Binding-site contacts:
Ligand atom C4 contacts residue ASP295 of chain 3.A at 3.8 Å.
Ligand atom O4 contacts residue ASP295 of chain 3.A at 3.2 Å (salt-bridge).
Ligand atom C5 contacts residue ARG334 of chain 2.A at 3.9 Å.
Ligand atom C1 contacts residue ARG334 of chain 2.A at 3.6 Å.
Ligand atom C2 contacts residue ALA371 of chain 2.A at 4.5 Å (hydrophobic).
Ligand atom C4 contacts residue ARG368 of chain 2.A at 4.3 Å.
Ligand atom O4 contacts residue ARG368 of chain 2.A at 3.4 Å.
Ligand atom O5 contacts residue ARG334 of chain 2.A at 3.6 Å.
Ligand atom C5 contacts residue ARG368 of chain 2.A at 4.0 Å.
Ligand atom C2 contacts residue GLY369 of chain 2.A at 4.2 Å.
Ligand atom O2 contacts residue ALA371 of chain 2.A at 3.5 Å.
Ligand atom O5 contacts residue ALA332 of chain 2.A at 4.0 Å.
Ligand atom C1 contacts residue ALA371 of chain 2.A at 4.3 Å (hydrophobic).
Ligand atom O1 contacts residue ARG334 of chain 2.A at 4.0 Å.
Ligand atom O1 contacts residue ALA332 of chain 2.A at 2.7 Å (h-bond).
Ligand atom O5 contacts residue GLY369 of chain 2.A at 3.9 Å.
Ligand atom C1 contacts residue ALA332 of chain 2.A at 3.4 Å (hydrophobic).
Ligand atom O3 contacts residue ASP295 of chain 3.A at 2.5 Å (salt-bridge).
Ligand atom C3 contacts residue ASP295 of chain 3.A at 3.1 Å.
Ligand atom O4 contacts residue GLY369 of chain 2.A at 3.1 Å (h-bond).
Ligand atom C3 contacts residue GLY369 of chain 2.A at 3.8 Å.
Ligand atom C5 contacts residue GLY369 of chain 2.A at 3.4 Å.
Ligand atom O3 contacts residue ASP297 of chain 3.A at 4.2 Å.
Ligand atom O1 contacts residue ALA371 of chain 2.A at 4.2 Å.
Ligand atom C1 contacts residue GLY369 of chain 2.A at 3.5 Å.
Ligand atom O4 contacts residue ALA367 of chain 2.A at 4.2 Å.
Ligand atom C4 contacts residue GLY369 of chain 2.A at 3.8 Å.

Sequence of chain 2.A:
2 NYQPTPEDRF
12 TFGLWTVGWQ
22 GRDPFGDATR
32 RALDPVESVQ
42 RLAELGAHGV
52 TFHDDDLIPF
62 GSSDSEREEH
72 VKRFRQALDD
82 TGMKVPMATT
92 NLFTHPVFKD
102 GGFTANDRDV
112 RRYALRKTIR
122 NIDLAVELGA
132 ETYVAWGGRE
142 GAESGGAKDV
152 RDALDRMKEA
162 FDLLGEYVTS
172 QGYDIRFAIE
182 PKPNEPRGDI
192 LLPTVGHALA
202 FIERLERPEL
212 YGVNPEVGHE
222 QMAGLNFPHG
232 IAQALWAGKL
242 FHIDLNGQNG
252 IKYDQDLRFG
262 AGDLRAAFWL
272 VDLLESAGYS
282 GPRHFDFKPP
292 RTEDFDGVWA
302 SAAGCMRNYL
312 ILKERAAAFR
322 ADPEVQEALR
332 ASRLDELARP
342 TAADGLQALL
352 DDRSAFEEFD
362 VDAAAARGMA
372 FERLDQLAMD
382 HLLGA

A protein and the small-molecule ligand that binds it are described below.
Small molecule (SMILES): O[C@H]1[C@H](O)[C@@H](O)OC[C@@H]1O

Sequence of chain 3.A:
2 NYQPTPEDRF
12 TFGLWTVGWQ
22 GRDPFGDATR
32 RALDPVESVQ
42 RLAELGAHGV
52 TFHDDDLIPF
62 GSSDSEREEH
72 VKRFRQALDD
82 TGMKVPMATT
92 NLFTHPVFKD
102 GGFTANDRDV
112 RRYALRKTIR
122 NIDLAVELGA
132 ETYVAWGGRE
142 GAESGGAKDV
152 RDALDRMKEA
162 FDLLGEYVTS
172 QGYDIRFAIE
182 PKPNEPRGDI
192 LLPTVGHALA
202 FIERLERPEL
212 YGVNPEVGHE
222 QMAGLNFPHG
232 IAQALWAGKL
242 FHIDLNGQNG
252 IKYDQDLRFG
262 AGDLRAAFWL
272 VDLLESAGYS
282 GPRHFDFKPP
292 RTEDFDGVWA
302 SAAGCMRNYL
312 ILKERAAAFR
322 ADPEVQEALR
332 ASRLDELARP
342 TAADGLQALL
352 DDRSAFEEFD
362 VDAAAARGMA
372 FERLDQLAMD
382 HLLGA